The protein below binds the small molecule below.
Small molecule (SMILES): Cc1cc(/C=C/C#N)cc(C)c1Nc1ccnc(Nc2ccc(C#N)cc2)n1

Sequence of chain 1.A:
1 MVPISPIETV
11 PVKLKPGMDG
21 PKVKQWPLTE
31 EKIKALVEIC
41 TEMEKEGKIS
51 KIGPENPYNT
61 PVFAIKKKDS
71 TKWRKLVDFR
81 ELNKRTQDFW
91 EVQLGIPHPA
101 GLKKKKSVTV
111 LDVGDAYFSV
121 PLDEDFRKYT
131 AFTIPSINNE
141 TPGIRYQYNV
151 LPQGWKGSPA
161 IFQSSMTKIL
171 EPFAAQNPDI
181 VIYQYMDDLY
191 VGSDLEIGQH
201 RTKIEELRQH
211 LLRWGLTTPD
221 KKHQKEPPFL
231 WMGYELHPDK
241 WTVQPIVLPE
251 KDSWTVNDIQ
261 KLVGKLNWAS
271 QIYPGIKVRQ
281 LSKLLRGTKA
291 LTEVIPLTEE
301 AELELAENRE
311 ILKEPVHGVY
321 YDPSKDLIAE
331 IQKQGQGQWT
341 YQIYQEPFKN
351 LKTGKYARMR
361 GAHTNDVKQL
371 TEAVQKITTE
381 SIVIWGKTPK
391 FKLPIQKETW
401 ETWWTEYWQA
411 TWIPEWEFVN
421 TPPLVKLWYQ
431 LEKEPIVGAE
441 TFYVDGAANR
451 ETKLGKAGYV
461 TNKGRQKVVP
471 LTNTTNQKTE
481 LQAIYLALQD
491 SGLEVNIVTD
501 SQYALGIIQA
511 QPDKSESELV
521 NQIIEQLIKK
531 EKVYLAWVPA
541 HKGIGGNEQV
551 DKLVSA

Binding-site contacts:
Ligand atom C4 contacts residue TYR190 of chain 1.A at 3.5 Å (hydrophobic).
Ligand atom C16 contacts residue LYS103 of chain 1.A at 3.5 Å.
Ligand atom C14 contacts residue PRO238 of chain 1.A at 3.8 Å (hydrophobic).
Ligand atom N5 contacts residue PRO238 of chain 1.A at 3.5 Å (h-bond).
Ligand atom C9 contacts residue GLU138 of chain 1.B at 3.6 Å.
Ligand atom C6 contacts residue TYR183 of chain 1.A at 3.5 Å (hydrophobic).
Ligand atom C3 contacts residue TYR183 of chain 1.A at 3.7 Å (hydrophobic).
Ligand atom C12 contacts residue LEU102 of chain 1.A at 3.7 Å (hydrophobic).
Ligand atom N1 contacts residue TYR183 of chain 1.A at 3.7 Å.
Ligand atom C22 contacts residue TRP231 of chain 1.A at 3.3 Å (hydrophobic).
Ligand atom C15 contacts residue LYS103 of chain 1.A at 3.2 Å.
Ligand atom N2 contacts residue LEU102 of chain 1.A at 3.7 Å.
Ligand atom C7 contacts residue TYR183 of chain 1.A at 3.7 Å (hydrophobic).
Ligand atom C21 contacts residue LEU236 of chain 1.A at 3.8 Å (hydrophobic).
Ligand atom C15 contacts residue TYR320 of chain 1.A at 3.8 Å (hydrophobic).
Ligand atom N4 contacts residue LYS105 of chain 1.A at 3.7 Å.
Ligand atom C22 contacts residue TYR190 of chain 1.A at 3.5 Å (hydrophobic).
Ligand atom C5 contacts residue TYR183 of chain 1.A at 3.8 Å (hydrophobic).
Ligand atom C12 contacts residue LYS103 of chain 1.A at 3.7 Å.
Ligand atom N6 contacts residue PHE229 of chain 1.A at 3.4 Å.
Ligand atom C14 contacts residue HIS237 of chain 1.A at 3.2 Å.
Ligand atom C14 contacts residue TYR320 of chain 1.A at 3.5 Å (hydrophobic).
Ligand atom N6 contacts residue TYR190 of chain 1.A at 3.4 Å (h-bond).
Ligand atom N5 contacts residue HIS237 of chain 1.A at 3.1 Å.
Ligand atom N5 contacts residue LEU236 of chain 1.A at 3.4 Å (h-bond).
Ligand atom N3 contacts residue LEU102 of chain 1.A at 3.7 Å.
Ligand atom C19 contacts residue HIS237 of chain 1.A at 3.2 Å.
Ligand atom N4 contacts residue LYS103 of chain 1.A at 2.7 Å (salt-bridge).
Ligand atom N5 contacts residue PHE229 of chain 1.A at 3.4 Å.
Ligand atom N4 contacts residue LEU102 of chain 1.A at 3.5 Å.
Ligand atom N2 contacts residue LYS105 of chain 1.A at 3.6 Å.
Ligand atom C20 contacts residue TRP231 of chain 1.A at 3.5 Å (hydrophobic).
Ligand atom C13 contacts residue HIS237 of chain 1.A at 3.5 Å.
Ligand atom C21 contacts residue TYR190 of chain 1.A at 3.7 Å (hydrophobic).
Ligand atom N6 contacts residue TRP231 of chain 1.A at 3.5 Å.
Ligand atom C1 contacts residue TYR183 of chain 1.A at 3.5 Å (hydrophobic).
Ligand atom C2 contacts residue TYR183 of chain 1.A at 3.4 Å (hydrophobic).
Ligand atom C15 contacts residue LYS105 of chain 1.A at 3.7 Å.
Ligand atom C7 contacts residue PRO97 of chain 1.A at 3.7 Å (hydrophobic).
Ligand atom N2 contacts residue LYS103 of chain 1.A at 3.2 Å (salt-bridge).

Sequence of chain 1.B:
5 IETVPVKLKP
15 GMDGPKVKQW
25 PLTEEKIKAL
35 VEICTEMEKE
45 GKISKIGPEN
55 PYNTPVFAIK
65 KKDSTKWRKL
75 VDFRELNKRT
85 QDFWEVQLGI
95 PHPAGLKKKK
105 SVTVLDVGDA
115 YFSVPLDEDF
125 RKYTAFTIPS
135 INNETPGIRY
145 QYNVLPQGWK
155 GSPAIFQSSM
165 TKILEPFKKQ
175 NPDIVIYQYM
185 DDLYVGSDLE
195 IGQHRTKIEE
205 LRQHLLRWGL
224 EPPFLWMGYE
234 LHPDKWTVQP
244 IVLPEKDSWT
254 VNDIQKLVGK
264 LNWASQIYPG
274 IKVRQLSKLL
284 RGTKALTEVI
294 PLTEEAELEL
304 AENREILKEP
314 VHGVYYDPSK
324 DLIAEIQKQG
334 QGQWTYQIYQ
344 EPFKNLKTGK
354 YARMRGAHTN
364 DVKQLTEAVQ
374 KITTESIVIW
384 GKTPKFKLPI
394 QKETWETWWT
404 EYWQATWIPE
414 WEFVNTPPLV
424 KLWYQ